This protein binds this small molecule.
Small molecule (SMILES): CC(=O)N[C@@H]1[C@@H](O)[C@H](O)[C@@H](CO)O[C@H]1O

Sequence of chain 1.C:
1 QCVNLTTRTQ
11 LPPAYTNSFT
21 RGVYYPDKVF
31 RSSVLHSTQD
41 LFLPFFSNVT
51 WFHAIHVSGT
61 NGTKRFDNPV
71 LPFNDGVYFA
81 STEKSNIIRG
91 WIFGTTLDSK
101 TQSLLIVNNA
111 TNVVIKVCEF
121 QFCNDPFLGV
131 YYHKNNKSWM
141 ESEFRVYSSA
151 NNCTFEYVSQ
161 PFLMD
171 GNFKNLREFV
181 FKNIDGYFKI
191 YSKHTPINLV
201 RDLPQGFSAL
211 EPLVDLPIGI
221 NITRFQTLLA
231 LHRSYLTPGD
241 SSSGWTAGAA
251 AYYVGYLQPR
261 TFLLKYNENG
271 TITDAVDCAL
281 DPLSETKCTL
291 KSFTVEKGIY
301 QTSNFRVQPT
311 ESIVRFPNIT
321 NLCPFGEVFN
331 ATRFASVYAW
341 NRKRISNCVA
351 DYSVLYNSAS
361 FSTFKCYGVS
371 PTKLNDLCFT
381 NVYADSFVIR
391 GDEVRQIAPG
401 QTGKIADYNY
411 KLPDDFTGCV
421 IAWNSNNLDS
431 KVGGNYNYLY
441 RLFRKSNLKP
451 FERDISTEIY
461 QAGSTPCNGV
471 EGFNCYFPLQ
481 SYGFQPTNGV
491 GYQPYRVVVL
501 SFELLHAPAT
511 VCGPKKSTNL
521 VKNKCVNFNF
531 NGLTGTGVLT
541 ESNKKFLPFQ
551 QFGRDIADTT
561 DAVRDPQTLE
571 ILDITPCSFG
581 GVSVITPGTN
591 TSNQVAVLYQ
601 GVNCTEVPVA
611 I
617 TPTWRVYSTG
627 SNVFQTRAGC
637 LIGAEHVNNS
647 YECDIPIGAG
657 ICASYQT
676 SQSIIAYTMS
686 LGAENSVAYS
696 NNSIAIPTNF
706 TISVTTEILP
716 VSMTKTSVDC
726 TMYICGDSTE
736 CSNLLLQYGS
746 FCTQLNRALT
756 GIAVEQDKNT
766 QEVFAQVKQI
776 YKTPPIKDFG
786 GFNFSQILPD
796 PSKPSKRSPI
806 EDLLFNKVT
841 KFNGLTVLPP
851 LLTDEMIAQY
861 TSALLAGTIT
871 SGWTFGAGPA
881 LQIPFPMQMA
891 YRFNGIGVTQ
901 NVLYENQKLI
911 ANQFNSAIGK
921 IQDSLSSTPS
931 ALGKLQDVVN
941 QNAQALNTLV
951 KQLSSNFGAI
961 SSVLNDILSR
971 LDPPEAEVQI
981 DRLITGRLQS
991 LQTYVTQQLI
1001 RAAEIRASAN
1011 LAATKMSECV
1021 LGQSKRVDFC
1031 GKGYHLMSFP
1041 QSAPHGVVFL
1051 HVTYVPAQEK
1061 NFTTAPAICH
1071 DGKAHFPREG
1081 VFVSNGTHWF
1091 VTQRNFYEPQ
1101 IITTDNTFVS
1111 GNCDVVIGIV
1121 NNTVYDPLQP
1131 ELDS

Binding-site contacts:
Ligand atom C2 contacts residue ASN4 of chain 1.C at 2.5 Å.
Ligand atom O5 contacts residue ASN4 of chain 1.C at 2.4 Å (h-bond).
Ligand atom N2 contacts residue ASN4 of chain 1.C at 2.8 Å (h-bond).
Ligand atom C5 contacts residue ASN124 of chain 1.C at 4.0 Å.
Ligand atom C4 contacts residue ASN4 of chain 1.C at 4.3 Å.
Ligand atom C8 contacts residue ASN4 of chain 1.C at 4.3 Å.
Ligand atom C3 contacts residue ASN4 of chain 1.C at 3.8 Å.
Ligand atom O7 contacts residue ASN4 of chain 1.C at 3.1 Å (h-bond).
Ligand atom O5 contacts residue ASN124 of chain 1.C at 3.8 Å.
Ligand atom C5 contacts residue ASN4 of chain 1.C at 3.7 Å.
Ligand atom O3 contacts residue ASN124 of chain 1.C at 3.7 Å.
Ligand atom C2 contacts residue ASN124 of chain 1.C at 3.6 Å.
Ligand atom C6 contacts residue ASN4 of chain 1.C at 4.4 Å.
Ligand atom C3 contacts residue ASN124 of chain 1.C at 3.7 Å.
Ligand atom C4 contacts residue ASN124 of chain 1.C at 3.3 Å.
Ligand atom C8 contacts residue THR7 of chain 1.C at 4.4 Å.
Ligand atom C1 contacts residue ASN4 of chain 1.C at 1.4 Å.
Ligand atom C1 contacts residue ASN124 of chain 1.C at 4.3 Å.
Ligand atom C6 contacts residue ASN124 of chain 1.C at 4.3 Å.
Ligand atom O6 contacts residue ASN4 of chain 1.C at 3.9 Å.
Ligand atom C7 contacts residue ASN4 of chain 1.C at 3.1 Å.
Ligand atom O4 contacts residue ASN124 of chain 1.C at 4.2 Å.
Ligand atom O6 contacts residue CYS123 of chain 1.C at 4.3 Å.
Ligand atom O6 contacts residue ASN124 of chain 1.C at 3.7 Å.